Binding-site contacts:
Ligand atom O05 contacts residue ALA49 of chain 1.N at 2.9 Å (h-bond).
Ligand atom C01 contacts residue CIT1 of chain 1.AB at 3.6 Å.
Ligand atom F38 contacts residue ALA52 of chain 1.N at 3.4 Å.
Ligand atom C40 contacts residue VAL31 of chain 1.N at 3.6 Å (hydrophobic).
Ligand atom O31 contacts residue SER20 of chain 1.N at 3.5 Å.
Ligand atom C34 contacts residue LYS33 of chain 1.N at 3.5 Å.
Ligand atom C20 contacts residue ASN130 of chain 1.H at 3.6 Å.
Ligand atom N21 contacts residue ASP124 of chain 1.H at 3.1 Å (salt-bridge).
Ligand atom C36 contacts residue ALA52 of chain 1.N at 3.5 Å (hydrophobic).
Ligand atom C33 contacts residue THR1 of chain 1.N at 3.3 Å.
Ligand atom C37 contacts residue ALA52 of chain 1.N at 3.6 Å (hydrophobic).
Ligand atom C39 contacts residue VAL31 of chain 1.N at 3.4 Å (hydrophobic).
Ligand atom C19 contacts residue SER20 of chain 1.N at 3.2 Å.
Ligand atom N32 contacts residue CIT1 of chain 1.AB at 3.6 Å.
Ligand atom C36 contacts residue ILE45 of chain 1.N at 3.2 Å (hydrophobic).
Ligand atom C35 contacts residue ILE45 of chain 1.N at 3.6 Å (hydrophobic).
Ligand atom O28 contacts residue ALA125 of chain 1.H at 3.5 Å (h-bond).
Ligand atom C36 contacts residue LYS33 of chain 1.N at 3.5 Å.
Ligand atom N32 contacts residue GLY47 of chain 1.N at 2.7 Å (h-bond).
Ligand atom C16 contacts residue ALA49 of chain 1.N at 3.4 Å (hydrophobic).
Ligand atom F41 contacts residue ALA49 of chain 1.N at 3.4 Å.
Ligand atom C18 contacts residue ASN130 of chain 1.H at 3.6 Å.
Ligand atom O09 contacts residue GLN22 of chain 1.N at 3.2 Å.
Ligand atom C18 contacts residue VAL31 of chain 1.N at 3.5 Å (hydrophobic).
Ligand atom C19 contacts residue VAL31 of chain 1.N at 3.5 Å (hydrophobic).
Ligand atom C30 contacts residue GLY47 of chain 1.N at 3.5 Å.
Ligand atom C02 contacts residue GLY47 of chain 1.N at 3.5 Å.
Ligand atom C17 contacts residue ALA49 of chain 1.N at 3.5 Å (hydrophobic).
Ligand atom C30 contacts residue CIT1 of chain 1.AB at 3.6 Å.
Ligand atom C16 contacts residue TRP129 of chain 1.H at 3.6 Å (hydrophobic).
Ligand atom N29 contacts residue ASP124 of chain 1.H at 3.4 Å.
Ligand atom N03 contacts residue THR21 of chain 1.N at 2.8 Å (h-bond).
Ligand atom O09 contacts residue SER27 of chain 1.N at 2.8 Å (h-bond).
Ligand atom F41 contacts residue VAL31 of chain 1.N at 3.5 Å.
Ligand atom C04 contacts residue THR21 of chain 1.N at 3.6 Å.
Ligand atom C06 contacts residue THR21 of chain 1.N at 3.5 Å.
Ligand atom C13 contacts residue GLY128 of chain 1.H at 3.6 Å.
Ligand atom O31 contacts residue THR21 of chain 1.N at 3.2 Å (h-bond).
Ligand atom C08 contacts residue SER27 of chain 1.N at 3.5 Å.
Ligand atom C20 contacts residue SER20 of chain 1.N at 3.2 Å.

The protein below binds the small molecule below.
Small molecule (SMILES): Cc1cc(C(=O)N[C@@H](CC(=O)N2CCC[C@@H]2c2ccccc2)C(=O)N[C@@H](C)C(=O)NCc2ccc(F)cc2F)no1

Sequence of chain 1.H:
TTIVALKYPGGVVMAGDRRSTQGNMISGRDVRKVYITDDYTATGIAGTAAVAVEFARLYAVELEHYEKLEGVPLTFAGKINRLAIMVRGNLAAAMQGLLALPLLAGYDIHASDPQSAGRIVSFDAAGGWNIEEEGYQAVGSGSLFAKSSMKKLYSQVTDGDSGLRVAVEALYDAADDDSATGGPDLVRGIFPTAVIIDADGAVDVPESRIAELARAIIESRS

Sequence of chain 1.N:
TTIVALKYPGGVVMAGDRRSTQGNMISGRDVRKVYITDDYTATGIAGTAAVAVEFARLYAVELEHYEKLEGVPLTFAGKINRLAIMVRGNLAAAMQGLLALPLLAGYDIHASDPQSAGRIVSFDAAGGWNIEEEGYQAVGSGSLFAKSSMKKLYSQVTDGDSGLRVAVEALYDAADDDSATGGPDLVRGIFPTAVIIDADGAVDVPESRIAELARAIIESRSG